Binding-site contacts:
Ligand atom O5 contacts residue SER284 of chain 10.B at 4.2 Å.
Ligand atom C6 contacts residue SER284 of chain 10.B at 3.4 Å.
Ligand atom C7 contacts residue GLU305 of chain 23.A at 3.6 Å.
Ligand atom N2 contacts residue GLU305 of chain 23.A at 4.4 Å.
Ligand atom O6 contacts residue SER284 of chain 10.B at 2.4 Å (h-bond).
Ligand atom C6 contacts residue ASN318 of chain 10.B at 3.2 Å.
Ligand atom O7 contacts residue GLU305 of chain 23.A at 2.4 Å (salt-bridge).
Ligand atom C5 contacts residue SER284 of chain 10.B at 4.5 Å.
Ligand atom O6 contacts residue ASN318 of chain 10.B at 2.9 Å (h-bond).
Ligand atom C8 contacts residue GLU305 of chain 23.A at 4.5 Å.

Sequence of chain 10.B:
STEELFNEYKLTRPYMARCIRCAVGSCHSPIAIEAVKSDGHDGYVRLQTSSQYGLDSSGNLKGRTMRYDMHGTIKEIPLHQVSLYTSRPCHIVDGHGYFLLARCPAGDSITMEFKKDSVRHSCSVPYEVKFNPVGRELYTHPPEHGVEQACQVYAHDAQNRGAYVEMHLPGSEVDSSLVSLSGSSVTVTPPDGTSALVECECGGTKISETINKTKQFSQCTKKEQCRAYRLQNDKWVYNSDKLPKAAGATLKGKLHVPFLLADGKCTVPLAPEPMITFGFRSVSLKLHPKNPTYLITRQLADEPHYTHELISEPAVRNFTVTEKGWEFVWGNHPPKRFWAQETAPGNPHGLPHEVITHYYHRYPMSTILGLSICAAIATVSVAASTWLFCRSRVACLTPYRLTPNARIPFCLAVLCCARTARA

A small-molecule ligand and the protein it binds are described below.
Small molecule (SMILES): CC(=O)N[C@@H]1[C@@H](O)[C@H](O)[C@@H](CO)O[C@H]1O

Sequence of chain 23.A:
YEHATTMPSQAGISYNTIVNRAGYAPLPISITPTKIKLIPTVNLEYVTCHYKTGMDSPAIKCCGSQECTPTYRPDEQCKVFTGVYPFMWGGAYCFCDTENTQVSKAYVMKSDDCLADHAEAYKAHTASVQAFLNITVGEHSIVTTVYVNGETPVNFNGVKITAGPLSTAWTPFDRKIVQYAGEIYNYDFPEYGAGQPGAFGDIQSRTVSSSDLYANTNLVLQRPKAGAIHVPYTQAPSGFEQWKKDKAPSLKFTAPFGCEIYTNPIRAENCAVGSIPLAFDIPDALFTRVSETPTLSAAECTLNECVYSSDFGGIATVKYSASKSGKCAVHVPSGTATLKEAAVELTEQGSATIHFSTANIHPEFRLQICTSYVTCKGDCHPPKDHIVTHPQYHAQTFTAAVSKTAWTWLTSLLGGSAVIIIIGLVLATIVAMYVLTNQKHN